Sequence of chain 1.A:
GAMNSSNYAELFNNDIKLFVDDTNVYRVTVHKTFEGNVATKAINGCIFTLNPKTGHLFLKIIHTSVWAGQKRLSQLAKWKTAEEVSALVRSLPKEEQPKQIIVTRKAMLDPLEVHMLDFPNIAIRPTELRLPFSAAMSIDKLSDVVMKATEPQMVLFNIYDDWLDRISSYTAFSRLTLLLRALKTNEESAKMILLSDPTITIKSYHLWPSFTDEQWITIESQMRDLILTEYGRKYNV

This small molecule binds to this protein.
Small molecule (SMILES): O=C(O)c1ccoc1CN1CCOCC1

Binding-site contacts:
Ligand atom C5 contacts residue ARG166 of chain 1.A at 3.9 Å.
Ligand atom C8 contacts residue PHE211 of chain 1.A at 4.0 Å (hydrophobic).
Ligand atom O1 contacts residue ARG166 of chain 1.A at 3.7 Å.
Ligand atom C contacts residue ARG166 of chain 1.A at 3.3 Å.
Ligand atom O contacts residue ARG166 of chain 1.A at 3.7 Å.
Ligand atom C5 contacts residue THR212 of chain 1.A at 4.0 Å.
Ligand atom C4 contacts residue ARG166 of chain 1.A at 3.5 Å.
Ligand atom O3 contacts residue SER210 of chain 1.A at 3.5 Å.
Ligand atom C7 contacts residue PHE211 of chain 1.A at 3.9 Å (hydrophobic).
Ligand atom C2 contacts residue THR212 of chain 1.A at 4.1 Å.
Ligand atom C2 contacts residue ASP213 of chain 1.A at 4.4 Å.
Ligand atom C7 contacts residue SER210 of chain 1.A at 3.3 Å.
Ligand atom O2 contacts residue ARG166 of chain 1.A at 4.0 Å.
Ligand atom C9 contacts residue ASP162 of chain 1.A at 3.8 Å.
Ligand atom C1 contacts residue THR212 of chain 1.A at 4.1 Å.
Ligand atom C8 contacts residue ASP162 of chain 1.A at 3.8 Å.
Ligand atom C2 contacts residue ARG166 of chain 1.A at 3.7 Å.
Ligand atom O3 contacts residue PHE211 of chain 1.A at 4.1 Å.
Ligand atom C3 contacts residue ARG166 of chain 1.A at 3.4 Å.
Ligand atom C1 contacts residue ARG166 of chain 1.A at 3.3 Å.
Ligand atom C5 contacts residue PHE211 of chain 1.A at 4.0 Å (hydrophobic).
Ligand atom C7 contacts residue THR212 of chain 1.A at 4.5 Å.
Ligand atom O contacts residue THR212 of chain 1.A at 3.4 Å.
Ligand atom O contacts residue ASP213 of chain 1.A at 3.2 Å (salt-bridge).
Ligand atom C1 contacts residue ASP213 of chain 1.A at 3.8 Å.